This small molecule binds to this protein.
Small molecule (SMILES): CC(=O)N[C@@H]1[C@@H](O)[C@H](O)[C@@H](CO)O[C@H]1O

Binding-site contacts:
Ligand atom C1 contacts residue ASN118 of chain 1.G at 1.4 Å.
Ligand atom C5 contacts residue TYR135 of chain 1.G at 4.2 Å (hydrophobic).
Ligand atom C1 contacts residue TYR135 of chain 1.G at 3.8 Å (hydrophobic).
Ligand atom O5 contacts residue TYR135 of chain 1.G at 4.4 Å.
Ligand atom C2 contacts residue ASN118 of chain 1.G at 2.5 Å.
Ligand atom C8 contacts residue LEU137 of chain 1.G at 3.8 Å (hydrophobic).
Ligand atom C8 contacts residue ASN118 of chain 1.G at 4.5 Å.
Ligand atom N2 contacts residue TYR135 of chain 1.G at 4.0 Å.
Ligand atom O5 contacts residue ASN118 of chain 1.G at 2.4 Å (h-bond).
Ligand atom C4 contacts residue ASN118 of chain 1.G at 4.2 Å.
Ligand atom C7 contacts residue ASN118 of chain 1.G at 3.3 Å.
Ligand atom C2 contacts residue TYR135 of chain 1.G at 4.1 Å (hydrophobic).
Ligand atom C3 contacts residue ASN118 of chain 1.G at 3.8 Å.
Ligand atom C7 contacts residue LEU137 of chain 1.G at 4.2 Å (hydrophobic).
Ligand atom C3 contacts residue TYR135 of chain 1.G at 3.7 Å (hydrophobic).
Ligand atom C8 contacts residue ILE291 of chain 1.G at 4.5 Å (hydrophobic).
Ligand atom O7 contacts residue ASN118 of chain 1.G at 3.4 Å (h-bond).
Ligand atom N2 contacts residue ASN118 of chain 1.G at 2.9 Å (h-bond).
Ligand atom N2 contacts residue LEU137 of chain 1.G at 4.1 Å.
Ligand atom C5 contacts residue ASN118 of chain 1.G at 3.7 Å.

Sequence of chain 1.G:
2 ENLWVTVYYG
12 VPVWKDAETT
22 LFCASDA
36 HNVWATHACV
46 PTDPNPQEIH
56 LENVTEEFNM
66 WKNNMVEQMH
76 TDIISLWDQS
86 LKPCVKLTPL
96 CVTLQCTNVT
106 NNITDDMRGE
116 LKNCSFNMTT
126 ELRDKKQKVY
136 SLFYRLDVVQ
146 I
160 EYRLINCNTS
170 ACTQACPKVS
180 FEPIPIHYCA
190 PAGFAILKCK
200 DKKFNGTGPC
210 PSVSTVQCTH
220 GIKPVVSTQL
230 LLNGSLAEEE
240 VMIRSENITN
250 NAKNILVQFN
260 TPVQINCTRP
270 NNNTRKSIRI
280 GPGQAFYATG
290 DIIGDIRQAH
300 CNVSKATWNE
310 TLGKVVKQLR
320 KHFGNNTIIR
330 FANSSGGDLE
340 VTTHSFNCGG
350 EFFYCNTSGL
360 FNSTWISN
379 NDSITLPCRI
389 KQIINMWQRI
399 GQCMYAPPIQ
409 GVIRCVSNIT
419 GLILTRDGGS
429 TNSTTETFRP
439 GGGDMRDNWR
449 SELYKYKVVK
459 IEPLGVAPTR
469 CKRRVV